Binding-site contacts:
Ligand atom C7 contacts residue ASN197 of chain 1.C at 3.9 Å.
Ligand atom O7 contacts residue GLN200 of chain 1.C at 2.5 Å.
Ligand atom C7 contacts residue SER243 of chain 1.C at 2.8 Å.
Ligand atom O6 contacts residue ASN197 of chain 1.C at 3.1 Å (h-bond).
Ligand atom C8 contacts residue SER243 of chain 1.C at 2.5 Å.
Ligand atom N2 contacts residue SER243 of chain 1.C at 3.0 Å (h-bond).
Ligand atom N2 contacts residue ASN197 of chain 1.C at 3.2 Å (h-bond).
Ligand atom C7 contacts residue GLN200 of chain 1.C at 3.4 Å.
Ligand atom C2 contacts residue ASN197 of chain 1.C at 2.8 Å.
Ligand atom O5 contacts residue ASN197 of chain 1.C at 2.2 Å (h-bond).
Ligand atom C1 contacts residue SER243 of chain 1.C at 3.7 Å.
Ligand atom O6 contacts residue THR199 of chain 1.C at 4.0 Å.
Ligand atom C8 contacts residue GLN200 of chain 1.C at 3.1 Å.
Ligand atom C3 contacts residue ASN197 of chain 1.C at 3.9 Å.
Ligand atom O7 contacts residue SER243 of chain 1.C at 3.8 Å.
Ligand atom C2 contacts residue SER243 of chain 1.C at 4.1 Å.
Ligand atom C6 contacts residue THR199 of chain 1.C at 4.1 Å.
Ligand atom C6 contacts residue ASN197 of chain 1.C at 4.0 Å.
Ligand atom C4 contacts residue ASN197 of chain 1.C at 4.2 Å.
Ligand atom C5 contacts residue ASN197 of chain 1.C at 3.4 Å.
Ligand atom O7 contacts residue ASN197 of chain 1.C at 4.4 Å.
Ligand atom O5 contacts residue THR199 of chain 1.C at 4.0 Å.
Ligand atom C1 contacts residue ASN197 of chain 1.C at 1.4 Å.

A protein and the small-molecule ligand that binds it are described below.
Small molecule (SMILES): CC(=O)N[C@H]1[C@H](O[C@H]2[C@H](O)[C@@H](NC(C)=O)CO[C@@H]2CO)O[C@H](CO)[C@@H](O)[C@@H]1O

Sequence of chain 1.C:
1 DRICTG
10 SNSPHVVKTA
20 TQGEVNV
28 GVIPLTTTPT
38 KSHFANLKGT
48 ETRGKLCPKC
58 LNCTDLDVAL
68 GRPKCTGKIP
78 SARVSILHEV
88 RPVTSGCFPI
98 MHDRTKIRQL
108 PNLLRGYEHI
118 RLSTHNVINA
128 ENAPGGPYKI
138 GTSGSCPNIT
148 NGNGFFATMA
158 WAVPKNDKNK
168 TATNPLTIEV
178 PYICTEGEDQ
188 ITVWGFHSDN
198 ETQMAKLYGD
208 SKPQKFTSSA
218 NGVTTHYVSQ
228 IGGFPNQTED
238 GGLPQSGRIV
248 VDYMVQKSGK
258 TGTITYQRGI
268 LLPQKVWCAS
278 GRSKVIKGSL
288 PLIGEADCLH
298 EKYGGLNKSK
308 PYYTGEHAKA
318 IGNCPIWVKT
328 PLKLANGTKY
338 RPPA